Sequence of chain 1.C:
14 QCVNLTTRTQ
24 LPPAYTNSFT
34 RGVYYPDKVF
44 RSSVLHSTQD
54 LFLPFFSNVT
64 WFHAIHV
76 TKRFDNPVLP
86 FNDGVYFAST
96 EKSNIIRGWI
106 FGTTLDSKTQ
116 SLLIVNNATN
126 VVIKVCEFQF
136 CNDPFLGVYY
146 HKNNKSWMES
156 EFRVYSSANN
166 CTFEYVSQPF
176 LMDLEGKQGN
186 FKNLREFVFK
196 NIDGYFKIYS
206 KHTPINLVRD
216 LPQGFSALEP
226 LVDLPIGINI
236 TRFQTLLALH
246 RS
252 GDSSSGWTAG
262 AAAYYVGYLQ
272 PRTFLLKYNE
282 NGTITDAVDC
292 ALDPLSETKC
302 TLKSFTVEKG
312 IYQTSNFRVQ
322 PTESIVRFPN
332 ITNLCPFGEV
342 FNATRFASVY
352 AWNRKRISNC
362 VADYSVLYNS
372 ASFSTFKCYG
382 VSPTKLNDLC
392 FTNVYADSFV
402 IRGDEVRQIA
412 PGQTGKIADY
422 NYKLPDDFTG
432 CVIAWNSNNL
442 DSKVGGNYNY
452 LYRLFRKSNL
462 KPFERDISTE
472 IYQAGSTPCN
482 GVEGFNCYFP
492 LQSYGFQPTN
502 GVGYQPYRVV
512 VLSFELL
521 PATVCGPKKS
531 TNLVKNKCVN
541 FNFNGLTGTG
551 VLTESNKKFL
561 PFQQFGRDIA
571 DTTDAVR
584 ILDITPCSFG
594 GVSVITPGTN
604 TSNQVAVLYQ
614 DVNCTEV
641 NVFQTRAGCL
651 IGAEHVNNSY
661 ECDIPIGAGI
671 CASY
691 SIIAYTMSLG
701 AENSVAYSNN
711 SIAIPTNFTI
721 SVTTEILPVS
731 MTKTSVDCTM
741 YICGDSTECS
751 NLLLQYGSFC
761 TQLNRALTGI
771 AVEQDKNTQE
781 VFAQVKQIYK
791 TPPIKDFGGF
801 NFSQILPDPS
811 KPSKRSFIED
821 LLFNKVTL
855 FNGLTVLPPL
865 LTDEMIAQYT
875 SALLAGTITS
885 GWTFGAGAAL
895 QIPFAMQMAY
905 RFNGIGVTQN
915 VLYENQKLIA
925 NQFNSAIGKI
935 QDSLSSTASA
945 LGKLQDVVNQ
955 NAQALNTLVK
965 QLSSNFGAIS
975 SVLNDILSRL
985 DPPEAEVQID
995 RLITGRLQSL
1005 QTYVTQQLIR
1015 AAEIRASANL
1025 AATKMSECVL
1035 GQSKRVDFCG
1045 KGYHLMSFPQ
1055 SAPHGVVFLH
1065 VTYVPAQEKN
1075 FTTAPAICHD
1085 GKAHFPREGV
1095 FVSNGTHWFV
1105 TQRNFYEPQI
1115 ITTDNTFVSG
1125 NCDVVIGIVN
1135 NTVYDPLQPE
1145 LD

Binding-site contacts:
Ligand atom C8 contacts residue THR1100 of chain 1.C at 4.4 Å.
Ligand atom C2 contacts residue THR1100 of chain 1.C at 4.1 Å.
Ligand atom O5 contacts residue ASN1098 of chain 1.C at 2.4 Å (h-bond).
Ligand atom C7 contacts residue ASN1098 of chain 1.C at 3.3 Å.
Ligand atom C8 contacts residue ASN1098 of chain 1.C at 3.2 Å.
Ligand atom C3 contacts residue THR1100 of chain 1.C at 4.1 Å.
Ligand atom N2 contacts residue THR1100 of chain 1.C at 3.4 Å (h-bond).
Ligand atom C5 contacts residue PHE1103 of chain 1.C at 4.1 Å (hydrophobic).
Ligand atom N2 contacts residue ASN1098 of chain 1.C at 2.9 Å (h-bond).
Ligand atom C3 contacts residue ASN1098 of chain 1.C at 3.8 Å.
Ligand atom C1 contacts residue PHE1103 of chain 1.C at 4.4 Å (hydrophobic).
Ligand atom C4 contacts residue ASN1098 of chain 1.C at 4.2 Å.
Ligand atom O5 contacts residue PHE1103 of chain 1.C at 3.8 Å.
Ligand atom C1 contacts residue ASN1098 of chain 1.C at 1.4 Å.
Ligand atom C1 contacts residue THR1100 of chain 1.C at 4.2 Å.
Ligand atom O4 contacts residue HIS1101 of chain 1.C at 4.3 Å.
Ligand atom C5 contacts residue HIS1101 of chain 1.C at 4.1 Å.
Ligand atom C2 contacts residue ASN1098 of chain 1.C at 2.5 Å.
Ligand atom C5 contacts residue ASN1098 of chain 1.C at 3.7 Å.
Ligand atom O6 contacts residue PHE1103 of chain 1.C at 3.9 Å.
Ligand atom O7 contacts residue ASN1098 of chain 1.C at 3.4 Å (h-bond).
Ligand atom C3 contacts residue HIS1101 of chain 1.C at 4.2 Å.
Ligand atom C6 contacts residue PHE1103 of chain 1.C at 3.9 Å (hydrophobic).
Ligand atom C7 contacts residue THR1100 of chain 1.C at 4.4 Å.
Ligand atom C1 contacts residue HIS1101 of chain 1.C at 4.4 Å.

A small-molecule ligand and the protein it binds are described below.
Small molecule (SMILES): CC(=O)N[C@@H]1[C@@H](O)[C@H](O)[C@@H](CO)O[C@H]1O